Sequence of chain 30.A:
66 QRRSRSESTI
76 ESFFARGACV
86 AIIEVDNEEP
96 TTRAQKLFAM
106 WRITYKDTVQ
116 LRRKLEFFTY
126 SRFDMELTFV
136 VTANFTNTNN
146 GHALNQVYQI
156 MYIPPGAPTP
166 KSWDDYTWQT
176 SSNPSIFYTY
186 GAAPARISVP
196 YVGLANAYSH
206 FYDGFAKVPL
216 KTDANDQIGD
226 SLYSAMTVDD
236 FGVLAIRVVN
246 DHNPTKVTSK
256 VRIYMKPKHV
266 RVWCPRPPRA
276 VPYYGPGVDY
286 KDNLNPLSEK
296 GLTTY

The small molecule below binds the protein below.
Small molecule (SMILES): CCO/N=C/c1ccc(OCC[C@@H](C)CCN2CCN(c3ccncc3)C2=O)cc1

Binding-site contacts:
Ligand atom CAM contacts residue TYR157 of chain 30.A at 3.8 Å (hydrophobic).
Ligand atom CAJ contacts residue VAL194 of chain 30.A at 3.6 Å (hydrophobic).
Ligand atom CAZ contacts residue VAL194 of chain 30.A at 3.9 Å (hydrophobic).
Ligand atom OAC contacts residue TYR110 of chain 30.A at 3.6 Å.
Ligand atom CBA contacts residue TYR110 of chain 30.A at 3.4 Å (hydrophobic).
Ligand atom CAY contacts residue VAL194 of chain 30.A at 3.8 Å (hydrophobic).
Ligand atom CAN contacts residue ILE108 of chain 30.A at 3.7 Å (hydrophobic).
Ligand atom CAE contacts residue TYR110 of chain 30.A at 3.8 Å (hydrophobic).
Ligand atom CAD contacts residue ILE192 of chain 30.A at 3.4 Å (hydrophobic).
Ligand atom NAT contacts residue ILE192 of chain 30.A at 3.8 Å.
Ligand atom CAO contacts residue PHE236 of chain 30.A at 3.7 Å (hydrophobic).
Ligand atom CAE contacts residue SER204 of chain 30.A at 3.4 Å.
Ligand atom CAS contacts residue TYR203 of chain 30.A at 3.7 Å (hydrophobic).
Ligand atom NBD contacts residue TYR110 of chain 30.A at 3.4 Å.
Ligand atom CAA contacts residue ILE181 of chain 30.A at 3.8 Å (hydrophobic).
Ligand atom CAX contacts residue PHE236 of chain 30.A at 3.3 Å (hydrophobic).
Ligand atom CAK contacts residue TYR157 of chain 30.A at 3.6 Å (hydrophobic).
Ligand atom CAL contacts residue MET130 of chain 30.A at 3.2 Å (hydrophobic).
Ligand atom CAX contacts residue TYR110 of chain 30.A at 3.6 Å (hydrophobic).
Ligand atom CAI contacts residue TYR157 of chain 30.A at 3.6 Å (hydrophobic).
Ligand atom CAL contacts residue LEU132 of chain 30.A at 3.8 Å (hydrophobic).
Ligand atom NBD contacts residue PHE236 of chain 30.A at 3.6 Å.
Ligand atom CBB contacts residue MET130 of chain 30.A at 3.7 Å (hydrophobic).
Ligand atom NAU contacts residue LYS111 of chain 30.A at 3.5 Å (salt-bridge).
Ligand atom CAH contacts residue TYR110 of chain 30.A at 3.6 Å (hydrophobic).
Ligand atom CAR contacts residue TYR203 of chain 30.A at 3.7 Å (hydrophobic).
Ligand atom CAA contacts residue ILE155 of chain 30.A at 3.8 Å (hydrophobic).
Ligand atom OAV contacts residue ILE192 of chain 30.A at 3.1 Å.
Ligand atom CAL contacts residue VAL194 of chain 30.A at 3.8 Å (hydrophobic).
Ligand atom CAB contacts residue TYR203 of chain 30.A at 3.6 Å (hydrophobic).
Ligand atom CAG contacts residue TYR110 of chain 30.A at 3.7 Å (hydrophobic).
Ligand atom NAT contacts residue TYR157 of chain 30.A at 3.4 Å.
Ligand atom CAJ contacts residue LEU132 of chain 30.A at 3.3 Å (hydrophobic).
Ligand atom CAF contacts residue LYS111 of chain 30.A at 3.6 Å.
Ligand atom OAC contacts residue THR109 of chain 30.A at 3.8 Å.
Ligand atom OAC contacts residue PHE236 of chain 30.A at 3.5 Å.
Ligand atom CAQ contacts residue PHE236 of chain 30.A at 3.5 Å (hydrophobic).
Ligand atom CAA contacts residue PRO179 of chain 30.A at 3.3 Å (hydrophobic).
Ligand atom CAA contacts residue SER180 of chain 30.A at 3.6 Å.
Ligand atom NBC contacts residue PHE236 of chain 30.A at 3.7 Å.

Sequence of chain 30.C:
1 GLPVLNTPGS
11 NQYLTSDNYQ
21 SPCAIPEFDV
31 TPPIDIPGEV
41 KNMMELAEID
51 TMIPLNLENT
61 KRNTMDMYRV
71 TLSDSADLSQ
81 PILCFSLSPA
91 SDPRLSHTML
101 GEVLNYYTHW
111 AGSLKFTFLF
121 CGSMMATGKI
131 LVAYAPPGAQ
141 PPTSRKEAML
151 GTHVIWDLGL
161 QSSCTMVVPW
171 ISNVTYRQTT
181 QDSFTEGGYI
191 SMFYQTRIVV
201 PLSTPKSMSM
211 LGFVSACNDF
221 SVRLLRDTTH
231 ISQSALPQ